Sequence of chain 1.B:
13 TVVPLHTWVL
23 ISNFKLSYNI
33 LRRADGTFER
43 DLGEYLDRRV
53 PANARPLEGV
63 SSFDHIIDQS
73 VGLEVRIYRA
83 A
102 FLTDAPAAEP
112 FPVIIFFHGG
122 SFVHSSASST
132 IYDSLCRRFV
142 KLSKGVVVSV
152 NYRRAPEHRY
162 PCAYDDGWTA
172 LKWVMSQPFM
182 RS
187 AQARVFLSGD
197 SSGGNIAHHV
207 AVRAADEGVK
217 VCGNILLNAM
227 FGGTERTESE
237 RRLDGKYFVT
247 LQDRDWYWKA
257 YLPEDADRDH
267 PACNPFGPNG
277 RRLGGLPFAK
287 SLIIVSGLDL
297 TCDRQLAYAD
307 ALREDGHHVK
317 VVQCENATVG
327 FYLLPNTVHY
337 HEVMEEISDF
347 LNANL

Binding-site contacts:
Ligand atom C15 contacts residue SER122 of chain 1.B at 3.6 Å.
Ligand atom O71 contacts residue GLY121 of chain 1.B at 2.9 Å (h-bond).
Ligand atom O71 contacts residue SER122 of chain 1.B at 2.9 Å (h-bond).
Ligand atom O72 contacts residue SER122 of chain 1.B at 3.1 Å (h-bond).
Ligand atom C3 contacts residue ILE132 of chain 1.B at 3.8 Å (hydrophobic).
Ligand atom C3 contacts residue TYR133 of chain 1.B at 3.4 Å (hydrophobic).
Ligand atom C19 contacts residue GLY326 of chain 1.B at 4.1 Å.
Ligand atom C7 contacts residue SER122 of chain 1.B at 3.2 Å.
Ligand atom O92 contacts residue ILE23 of chain 1.B at 3.8 Å.
Ligand atom O31 contacts residue TYR133 of chain 1.B at 2.7 Å (h-bond).
Ligand atom C11 contacts residue ILE23 of chain 1.B at 3.7 Å (hydrophobic).
Ligand atom C1 contacts residue PHE26 of chain 1.B at 3.4 Å (hydrophobic).
Ligand atom C4 contacts residue TYR133 of chain 1.B at 4.0 Å (hydrophobic).
Ligand atom O71 contacts residue SER197 of chain 1.B at 3.0 Å (h-bond).
Ligand atom O91 contacts residue GLY326 of chain 1.B at 2.9 Å (h-bond).
Ligand atom C2 contacts residue ILE132 of chain 1.B at 3.8 Å (hydrophobic).
Ligand atom C17 contacts residue ASP249 of chain 1.B at 3.8 Å.
Ligand atom C18 contacts residue TYR328 of chain 1.B at 3.5 Å (hydrophobic).
Ligand atom C17 contacts residue TYR30 of chain 1.B at 3.9 Å (hydrophobic).
Ligand atom C14 contacts residue VAL245 of chain 1.B at 3.8 Å (hydrophobic).
Ligand atom C17 contacts residue TYR253 of chain 1.B at 3.5 Å (hydrophobic).
Ligand atom O91 contacts residue VAL325 of chain 1.B at 3.5 Å.
Ligand atom C2 contacts residue PHE26 of chain 1.B at 3.8 Å (hydrophobic).
Ligand atom C18 contacts residue ASP196 of chain 1.B at 3.3 Å.
Ligand atom C17 contacts residue ARG34 of chain 1.B at 3.7 Å.
Ligand atom C7 contacts residue SER197 of chain 1.B at 3.2 Å.
Ligand atom O72 contacts residue SER197 of chain 1.B at 2.8 Å (h-bond).
Ligand atom C18 contacts residue SER197 of chain 1.B at 4.0 Å.
Ligand atom C15 contacts residue ARG250 of chain 1.B at 3.6 Å.
Ligand atom C13 contacts residue ARG250 of chain 1.B at 4.1 Å.
Ligand atom O72 contacts residue ARG250 of chain 1.B at 3.7 Å.
Ligand atom C12 contacts residue PHE244 of chain 1.B at 3.8 Å (hydrophobic).
Ligand atom C16 contacts residue ARG250 of chain 1.B at 3.5 Å.
Ligand atom O91 contacts residue ILE23 of chain 1.B at 4.0 Å.
Ligand atom O31 contacts residue ILE132 of chain 1.B at 3.5 Å.
Ligand atom C17 contacts residue ARG250 of chain 1.B at 3.8 Å.
Ligand atom O31 contacts residue GLY121 of chain 1.B at 4.1 Å.
Ligand atom C7 contacts residue GLY121 of chain 1.B at 4.0 Å.
Ligand atom C14 contacts residue ARG250 of chain 1.B at 4.1 Å.
Ligand atom C18 contacts residue TYR133 of chain 1.B at 3.3 Å (hydrophobic).

This protein binds this small molecule.
Small molecule (SMILES): C=C1C[C@]23C[C@H]1CC[C@H]2[C@@]12CC[C@H](O)[C@@](C)(C(=O)O1)[C@H]2[C@@H]3C(=O)O